Sequence of chain 1.C:
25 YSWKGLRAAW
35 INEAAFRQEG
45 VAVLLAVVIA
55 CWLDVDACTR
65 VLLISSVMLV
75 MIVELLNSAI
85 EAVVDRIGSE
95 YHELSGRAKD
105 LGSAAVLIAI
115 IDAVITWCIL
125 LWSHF

Sequence of chain 1.B:
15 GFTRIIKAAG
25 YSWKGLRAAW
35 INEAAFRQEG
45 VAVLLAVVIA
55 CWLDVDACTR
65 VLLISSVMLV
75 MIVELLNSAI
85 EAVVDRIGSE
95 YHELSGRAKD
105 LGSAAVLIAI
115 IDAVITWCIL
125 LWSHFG

Binding-site contacts:
Ligand atom C2 contacts residue TYR95 of chain 1.C at 3.3 Å (hydrophobic).
Ligand atom O3G contacts residue GLU37 of chain 1.C at 3.0 Å (salt-bridge).
Ligand atom O1G contacts residue OLC1 of chain 1.S at 3.6 Å.
Ligand atom C3B contacts residue ARG18 of chain 1.B at 3.5 Å.
Ligand atom C2 contacts residue GLY100 of chain 1.C at 3.5 Å.
Ligand atom O2A contacts residue LYS103 of chain 1.C at 3.1 Å (salt-bridge).
Ligand atom O3' contacts residue ASP104 of chain 1.C at 2.7 Å (salt-bridge).
Ligand atom O2' contacts residue ASP104 of chain 1.C at 2.8 Å (salt-bridge).
Ligand atom O3A contacts residue ZN1 of chain 1.P at 3.3 Å.
Ligand atom O2G contacts residue OLC1 of chain 1.S at 3.1 Å (h-bond).
Ligand atom N1 contacts residue HIS96 of chain 1.C at 3.4 Å (h-bond).
Ligand atom C2' contacts residue ASP104 of chain 1.C at 3.4 Å.
Ligand atom O1A contacts residue GLU85 of chain 1.C at 3.5 Å (salt-bridge).
Ligand atom O3G contacts residue ZN1 of chain 1.O at 2.1 Å.
Ligand atom O1A contacts residue ZN1 of chain 1.P at 2.1 Å.
Ligand atom N6 contacts residue GLU94 of chain 1.C at 3.3 Å (salt-bridge).
Ligand atom O1G contacts residue GLU85 of chain 1.C at 2.7 Å (salt-bridge).
Ligand atom O1G contacts residue ASN81 of chain 1.C at 3.5 Å (h-bond).
Ligand atom N1 contacts residue SER99 of chain 1.C at 3.7 Å.
Ligand atom PB contacts residue ZN1 of chain 1.O at 3.4 Å.
Ligand atom C8 contacts residue LYS103 of chain 1.C at 3.6 Å.
Ligand atom PA contacts residue LYS103 of chain 1.C at 3.6 Å.
Ligand atom O3G contacts residue GLU85 of chain 1.C at 3.1 Å (salt-bridge).
Ligand atom PG contacts residue ZN1 of chain 1.O at 3.4 Å.
Ligand atom C5' contacts residue TYR25 of chain 1.B at 3.5 Å (hydrophobic).
Ligand atom O2B contacts residue ARG18 of chain 1.B at 2.9 Å (salt-bridge).
Ligand atom C2 contacts residue HIS96 of chain 1.C at 3.2 Å.
Ligand atom O1B contacts residue GLU37 of chain 1.C at 3.6 Å.
Ligand atom C4' contacts residue TYR25 of chain 1.B at 3.3 Å (hydrophobic).
Ligand atom PG contacts residue GLU85 of chain 1.C at 3.4 Å.
Ligand atom PG contacts residue ZN1 of chain 1.P at 3.4 Å.
Ligand atom C3' contacts residue ASP104 of chain 1.C at 3.6 Å.
Ligand atom N7 contacts residue LYS103 of chain 1.C at 3.1 Å (salt-bridge).
Ligand atom O3' contacts residue TYR25 of chain 1.B at 3.5 Å.
Ligand atom N3 contacts residue GLY100 of chain 1.C at 3.4 Å.
Ligand atom O1G contacts residue ZN1 of chain 1.P at 2.2 Å.
Ligand atom PA contacts residue ZN1 of chain 1.P at 3.2 Å.
Ligand atom O1B contacts residue ZN1 of chain 1.O at 2.1 Å.
Ligand atom O1A contacts residue LYS103 of chain 1.C at 3.2 Å.
Ligand atom O1B contacts residue GLU85 of chain 1.C at 3.2 Å (salt-bridge).

The protein below binds the small molecule below.
Small molecule (SMILES): Nc1ncnc2c1ncn2[C@@H]1O[C@H](CO[P](=O)(O)O[P](=O)(O)CP(=O)(O)O)[C@@H](O)[C@H]1O